This small molecule binds to this protein.
Small molecule (SMILES): Cc1ccncc1NC(=O)C(C)(C)c1cccc(Cl)c1

Sequence of chain 1.A:
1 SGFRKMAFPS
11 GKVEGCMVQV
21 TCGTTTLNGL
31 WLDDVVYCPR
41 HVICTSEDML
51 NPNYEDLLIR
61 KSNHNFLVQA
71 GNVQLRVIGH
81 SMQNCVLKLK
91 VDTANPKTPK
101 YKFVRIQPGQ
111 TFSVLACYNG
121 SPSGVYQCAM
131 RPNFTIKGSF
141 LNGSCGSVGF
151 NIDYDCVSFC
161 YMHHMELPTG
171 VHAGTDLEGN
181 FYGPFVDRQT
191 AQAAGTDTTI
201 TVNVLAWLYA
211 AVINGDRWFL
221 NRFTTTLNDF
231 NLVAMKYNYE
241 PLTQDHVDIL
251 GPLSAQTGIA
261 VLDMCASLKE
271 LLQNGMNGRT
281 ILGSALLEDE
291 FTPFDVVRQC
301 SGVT

Binding-site contacts:
Ligand atom CL contacts residue HIS164 of chain 2.A at 3.7 Å.
Ligand atom C13 contacts residue MET165 of chain 2.A at 3.4 Å (hydrophobic).
Ligand atom C1 contacts residue GLU166 of chain 2.A at 3.6 Å.
Ligand atom N contacts residue PHE140 of chain 2.A at 3.9 Å.
Ligand atom C15 contacts residue HIS164 of chain 2.A at 3.4 Å.
Ligand atom C12 contacts residue GLN189 of chain 2.A at 3.7 Å.
Ligand atom C2 contacts residue LEU141 of chain 2.A at 3.5 Å (hydrophobic).
Ligand atom C1 contacts residue ASN142 of chain 2.A at 3.9 Å.
Ligand atom C13 contacts residue ASP187 of chain 2.A at 3.9 Å.
Ligand atom C14 contacts residue HIS164 of chain 2.A at 3.9 Å.
Ligand atom C3 contacts residue GLU166 of chain 2.A at 3.5 Å.
Ligand atom C4 contacts residue HIS163 of chain 2.A at 3.3 Å.
Ligand atom C15 contacts residue HIS41 of chain 2.A at 3.9 Å.
Ligand atom C3 contacts residue LEU141 of chain 2.A at 3.9 Å (hydrophobic).
Ligand atom C14 contacts residue MET49 of chain 2.A at 3.6 Å (hydrophobic).
Ligand atom C11 contacts residue GLN189 of chain 2.A at 3.5 Å.
Ligand atom C14 contacts residue MET165 of chain 2.A at 3.6 Å (hydrophobic).
Ligand atom C contacts residue GLU166 of chain 2.A at 3.5 Å.
Ligand atom C4 contacts residue CYS145 of chain 2.A at 3.7 Å (hydrophobic).
Ligand atom C2 contacts residue ASN142 of chain 2.A at 3.6 Å.
Ligand atom C13 contacts residue ARG188 of chain 2.A at 3.5 Å.
Ligand atom C13 contacts residue MET49 of chain 2.A at 3.5 Å (hydrophobic).
Ligand atom N1 contacts residue CYS145 of chain 2.A at 3.8 Å.
Ligand atom C contacts residue ASN142 of chain 2.A at 3.8 Å.
Ligand atom CL contacts residue HIS41 of chain 2.A at 3.4 Å.
Ligand atom N contacts residue HIS163 of chain 2.A at 2.7 Å (h-bond).
Ligand atom N contacts residue GLU166 of chain 2.A at 3.7 Å.
Ligand atom C4 contacts residue GLU166 of chain 2.A at 3.6 Å.
Ligand atom C9 contacts residue HIS41 of chain 2.A at 3.8 Å.
Ligand atom O contacts residue MET165 of chain 2.A at 3.6 Å.
Ligand atom C3 contacts residue PHE140 of chain 2.A at 3.3 Å (hydrophobic).
Ligand atom CL contacts residue ASP187 of chain 2.A at 3.2 Å.
Ligand atom CL contacts residue MET165 of chain 2.A at 3.7 Å.
Ligand atom C2 contacts residue GLU166 of chain 2.A at 3.4 Å.
Ligand atom C2 contacts residue PHE140 of chain 2.A at 3.7 Å (hydrophobic).
Ligand atom C12 contacts residue MET49 of chain 2.A at 3.7 Å (hydrophobic).
Ligand atom C12 contacts residue ARG188 of chain 2.A at 3.5 Å.
Ligand atom C4 contacts residue MET165 of chain 2.A at 4.0 Å (hydrophobic).
Ligand atom C3 contacts residue HIS163 of chain 2.A at 3.8 Å.
Ligand atom O contacts residue GLU166 of chain 2.A at 3.0 Å (salt-bridge).

Sequence of chain 2.A:
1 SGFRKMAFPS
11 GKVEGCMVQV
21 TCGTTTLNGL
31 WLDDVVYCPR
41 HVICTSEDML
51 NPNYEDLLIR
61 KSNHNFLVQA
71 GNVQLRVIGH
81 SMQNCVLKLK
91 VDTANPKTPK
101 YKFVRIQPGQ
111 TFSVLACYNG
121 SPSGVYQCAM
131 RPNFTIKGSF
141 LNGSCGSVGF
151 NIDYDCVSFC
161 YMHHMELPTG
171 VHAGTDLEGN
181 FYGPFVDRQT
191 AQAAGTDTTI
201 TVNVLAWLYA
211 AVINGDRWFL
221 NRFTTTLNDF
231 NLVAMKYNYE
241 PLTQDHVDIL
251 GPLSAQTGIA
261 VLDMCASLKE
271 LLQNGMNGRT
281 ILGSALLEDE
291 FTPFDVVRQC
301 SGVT